The small molecule below binds the protein below.
Small molecule (SMILES): CC(C)C=O

Sequence of chain 1.A:
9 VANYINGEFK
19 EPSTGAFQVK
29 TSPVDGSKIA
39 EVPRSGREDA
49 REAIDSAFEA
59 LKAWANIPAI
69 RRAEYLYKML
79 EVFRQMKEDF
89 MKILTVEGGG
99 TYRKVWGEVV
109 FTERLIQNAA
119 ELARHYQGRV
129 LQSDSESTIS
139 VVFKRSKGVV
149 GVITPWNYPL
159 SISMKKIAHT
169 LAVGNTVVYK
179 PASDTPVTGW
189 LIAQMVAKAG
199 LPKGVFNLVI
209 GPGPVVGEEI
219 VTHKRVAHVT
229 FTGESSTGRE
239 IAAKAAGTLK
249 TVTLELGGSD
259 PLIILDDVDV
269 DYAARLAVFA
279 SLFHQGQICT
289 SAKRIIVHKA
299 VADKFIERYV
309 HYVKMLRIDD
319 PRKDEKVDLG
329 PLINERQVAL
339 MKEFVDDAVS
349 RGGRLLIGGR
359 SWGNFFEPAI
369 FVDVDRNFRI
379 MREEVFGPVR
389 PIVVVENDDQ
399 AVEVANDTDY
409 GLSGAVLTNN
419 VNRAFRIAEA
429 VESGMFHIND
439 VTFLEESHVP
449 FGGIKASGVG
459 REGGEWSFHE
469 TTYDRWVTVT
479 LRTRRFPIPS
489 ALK

Binding-site contacts:
Ligand atom C contacts residue GLU443 of chain 1.A at 4.5 Å.
Ligand atom O contacts residue NAP1 of chain 1.I at 2.5 Å (h-bond).
Ligand atom C contacts residue LYS163 of chain 1.A at 3.2 Å.
Ligand atom C03 contacts residue LYS163 of chain 1.A at 3.6 Å.
Ligand atom O contacts residue GLU460 of chain 1.A at 4.3 Å.
Ligand atom C01 contacts residue GLU443 of chain 1.A at 4.0 Å.
Ligand atom C01 contacts residue NAP1 of chain 1.I at 4.1 Å.
Ligand atom C02 contacts residue GLU460 of chain 1.A at 4.1 Å.
Ligand atom C03 contacts residue GLU443 of chain 1.A at 3.0 Å.
Ligand atom C contacts residue GLU460 of chain 1.A at 3.6 Å.
Ligand atom C contacts residue PHE449 of chain 1.A at 3.3 Å (hydrophobic).
Ligand atom C02 contacts residue ILE160 of chain 1.A at 3.7 Å (hydrophobic).
Ligand atom O contacts residue GLU253 of chain 1.A at 3.5 Å.
Ligand atom C03 contacts residue NAP1 of chain 1.I at 3.8 Å.
Ligand atom C03 contacts residue PHE449 of chain 1.A at 3.5 Å (hydrophobic).
Ligand atom C contacts residue GLU253 of chain 1.A at 4.1 Å.
Ligand atom O contacts residue PHE449 of chain 1.A at 4.2 Å.
Ligand atom C01 contacts residue LYS163 of chain 1.A at 3.5 Å.
Ligand atom C contacts residue NAP1 of chain 1.I at 4.4 Å.
Ligand atom C01 contacts residue ILE160 of chain 1.A at 4.5 Å (hydrophobic).
Ligand atom C02 contacts residue NAP1 of chain 1.I at 3.6 Å.
Ligand atom C02 contacts residue THR230 of chain 1.A at 3.5 Å.
Ligand atom C01 contacts residue PHE449 of chain 1.A at 4.0 Å (hydrophobic).
Ligand atom O contacts residue THR230 of chain 1.A at 3.1 Å (h-bond).
Ligand atom C03 contacts residue ILE160 of chain 1.A at 4.2 Å (hydrophobic).